Sequence of chain 2.B:
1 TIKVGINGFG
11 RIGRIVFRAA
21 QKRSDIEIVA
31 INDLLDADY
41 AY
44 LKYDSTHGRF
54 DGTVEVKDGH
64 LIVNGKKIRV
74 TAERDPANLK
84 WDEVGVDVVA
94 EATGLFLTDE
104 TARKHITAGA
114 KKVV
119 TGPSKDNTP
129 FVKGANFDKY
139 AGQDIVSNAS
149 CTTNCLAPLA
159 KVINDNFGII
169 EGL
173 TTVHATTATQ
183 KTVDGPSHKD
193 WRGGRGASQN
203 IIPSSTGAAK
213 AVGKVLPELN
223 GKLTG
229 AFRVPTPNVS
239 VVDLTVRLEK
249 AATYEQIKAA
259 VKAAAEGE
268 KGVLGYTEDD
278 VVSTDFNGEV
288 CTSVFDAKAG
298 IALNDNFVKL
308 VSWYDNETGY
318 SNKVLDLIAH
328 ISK

The small molecule below binds the protein below.
Small molecule (SMILES): O=P(O)(O)OC[C@H](O)CO

Binding-site contacts:
Ligand atom O4P contacts residue LYS159 of chain 2.B at 4.4 Å.
Ligand atom O1P contacts residue ASP136 of chain 2.B at 4.3 Å.
Ligand atom O2P contacts residue GLY132 of chain 2.B at 2.8 Å (h-bond).
Ligand atom O2P contacts residue LYS131 of chain 2.B at 3.6 Å.
Ligand atom O2P contacts residue ALA133 of chain 2.B at 3.4 Å (h-bond).
Ligand atom O2P contacts residue ASN134 of chain 2.B at 3.5 Å (h-bond).
Ligand atom O3P contacts residue PHE135 of chain 2.B at 3.0 Å (h-bond).
Ligand atom O2P contacts residue ASP136 of chain 2.B at 4.3 Å.
Ligand atom O1P contacts residue PHE135 of chain 2.B at 4.3 Å.
Ligand atom C1 contacts residue LYS131 of chain 2.B at 4.3 Å.
Ligand atom C1 contacts residue GLU266 of chain 2.B at 4.3 Å.
Ligand atom O2 contacts residue GLU266 of chain 2.B at 4.1 Å.
Ligand atom O4P contacts residue ASN134 of chain 2.B at 4.0 Å.
Ligand atom P contacts residue PHE135 of chain 2.B at 3.5 Å.
Ligand atom O1P contacts residue GLY132 of chain 2.B at 4.5 Å.
Ligand atom P contacts residue GLY132 of chain 2.B at 3.8 Å.
Ligand atom O4P contacts residue GLY132 of chain 2.B at 3.1 Å.
Ligand atom O2P contacts residue PHE135 of chain 2.B at 3.0 Å (h-bond).
Ligand atom P contacts residue ASN134 of chain 2.B at 3.8 Å.
Ligand atom C3 contacts residue GLY132 of chain 2.B at 4.1 Å.
Ligand atom P contacts residue ASP136 of chain 2.B at 4.0 Å.
Ligand atom O3P contacts residue ASP136 of chain 2.B at 2.9 Å (salt-bridge).
Ligand atom O3P contacts residue ASN134 of chain 2.B at 3.4 Å.
Ligand atom O4P contacts residue ALA133 of chain 2.B at 3.3 Å (h-bond).
Ligand atom O3P contacts residue ALA133 of chain 2.B at 3.8 Å.
Ligand atom O2P contacts residue VAL130 of chain 2.B at 3.7 Å.
Ligand atom P contacts residue ALA133 of chain 2.B at 3.8 Å.